Binding-site contacts:
Ligand atom C5 contacts residue SER199 of chain 3.A at 3.6 Å.
Ligand atom O5' contacts residue SER199 of chain 3.A at 3.2 Å (h-bond).
Ligand atom C2' contacts residue ASP234 of chain 3.A at 3.5 Å.
Ligand atom C4' contacts residue ASP234 of chain 3.A at 3.1 Å.
Ligand atom O2' contacts residue ASP234 of chain 3.A at 2.6 Å (salt-bridge).
Ligand atom N7 contacts residue PRO197 of chain 3.A at 3.7 Å.
Ligand atom O5' contacts residue GLY235 of chain 3.A at 3.5 Å.
Ligand atom O1P contacts residue GLY236 of chain 3.A at 2.9 Å (h-bond).
Ligand atom O4' contacts residue ASP234 of chain 3.A at 3.5 Å (salt-bridge).
Ligand atom P contacts residue SER258 of chain 3.A at 3.8 Å.
Ligand atom O3' contacts residue MET255 of chain 3.A at 3.4 Å (h-bond).
Ligand atom O1P contacts residue SER199 of chain 3.A at 3.5 Å (h-bond).
Ligand atom C3' contacts residue SER68 of chain 3.A at 3.4 Å.
Ligand atom N1 contacts residue CYS201 of chain 3.A at 3.1 Å (h-bond).
Ligand atom C1' contacts residue ASP234 of chain 3.A at 3.4 Å.
Ligand atom O4' contacts residue GLY235 of chain 3.A at 3.4 Å.
Ligand atom O4' contacts residue SER199 of chain 3.A at 3.7 Å.
Ligand atom C3' contacts residue ASP234 of chain 3.A at 3.2 Å.
Ligand atom C2 contacts residue MET70 of chain 3.A at 3.7 Å (hydrophobic).
Ligand atom N3 contacts residue SER199 of chain 3.A at 3.6 Å.
Ligand atom C8 contacts residue PRO197 of chain 3.A at 3.8 Å (hydrophobic).
Ligand atom C2 contacts residue ILE200 of chain 3.A at 3.5 Å (hydrophobic).
Ligand atom N1 contacts residue SER199 of chain 3.A at 3.6 Å.
Ligand atom P contacts residue TYR281 of chain 3.A at 3.6 Å.
Ligand atom O3P contacts residue SER258 of chain 3.A at 3.1 Å (h-bond).
Ligand atom C5 contacts residue CYS201 of chain 3.A at 2.9 Å (hydrophobic).
Ligand atom C4' contacts residue SER68 of chain 3.A at 3.8 Å.
Ligand atom C2 contacts residue SER199 of chain 3.A at 3.6 Å.
Ligand atom O2P contacts residue SER258 of chain 3.A at 3.3 Å (h-bond).
Ligand atom C5' contacts residue TYR281 of chain 3.A at 3.3 Å (hydrophobic).
Ligand atom N1 contacts residue ILE200 of chain 3.A at 3.5 Å.
Ligand atom O3' contacts residue ASP234 of chain 3.A at 2.5 Å (salt-bridge).
Ligand atom N7 contacts residue CYS201 of chain 3.A at 3.4 Å (h-bond).
Ligand atom O3P contacts residue GLY257 of chain 3.A at 2.9 Å (h-bond).
Ligand atom O3' contacts residue SER68 of chain 3.A at 2.7 Å (h-bond).
Ligand atom C6 contacts residue SER199 of chain 3.A at 3.5 Å.
Ligand atom C8 contacts residue GLY194 of chain 3.A at 3.7 Å.
Ligand atom C4 contacts residue SER199 of chain 3.A at 3.6 Å.
Ligand atom C6 contacts residue CYS201 of chain 3.A at 2.1 Å (hydrophobic).
Ligand atom O2P contacts residue TYR281 of chain 3.A at 2.5 Å (h-bond).

Sequence of chain 3.A:
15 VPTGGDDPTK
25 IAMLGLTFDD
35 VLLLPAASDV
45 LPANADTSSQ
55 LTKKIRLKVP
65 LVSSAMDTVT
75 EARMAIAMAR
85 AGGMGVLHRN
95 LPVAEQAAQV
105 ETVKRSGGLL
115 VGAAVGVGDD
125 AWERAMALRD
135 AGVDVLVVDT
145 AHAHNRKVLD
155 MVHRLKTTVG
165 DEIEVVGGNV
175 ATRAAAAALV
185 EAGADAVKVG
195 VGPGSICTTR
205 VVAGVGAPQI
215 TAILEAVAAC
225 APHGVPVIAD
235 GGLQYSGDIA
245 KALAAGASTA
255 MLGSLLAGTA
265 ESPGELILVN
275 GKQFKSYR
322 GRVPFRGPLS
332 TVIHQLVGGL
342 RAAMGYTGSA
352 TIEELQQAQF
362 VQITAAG

This protein binds this small molecule.
Small molecule (SMILES): O=P(O)(O)OC[C@H]1O[C@@H](n2cnc3c(Cl)[nH+]cnc32)[C@H](O)[C@@H]1O